Sequence of chain 1.DA:
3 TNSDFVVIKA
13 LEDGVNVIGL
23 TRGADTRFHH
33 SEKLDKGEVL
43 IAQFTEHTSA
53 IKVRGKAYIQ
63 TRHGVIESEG

Sequence of chain 1.EA:
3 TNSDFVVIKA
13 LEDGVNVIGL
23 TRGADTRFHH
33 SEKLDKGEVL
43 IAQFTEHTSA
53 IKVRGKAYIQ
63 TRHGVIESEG

This protein binds this small molecule.
Small molecule (SMILES): N[C@@H](Cc1c[nH]c2ccccc12)C(=O)O

Binding-site contacts:
Ligand atom CZ2 contacts residue ALA44 of chain 1.DA at 3.8 Å (hydrophobic).
Ligand atom CH2 contacts residue GLY21 of chain 1.DA at 3.5 Å.
Ligand atom N contacts residue ARG24 of chain 1.EA at 4.0 Å.
Ligand atom CD1 contacts residue GLN45 of chain 1.DA at 3.6 Å.
Ligand atom NE1 contacts residue SER51 of chain 1.EA at 4.0 Å.
Ligand atom CA contacts residue GLY25 of chain 1.EA at 3.5 Å.
Ligand atom O contacts residue ARG24 of chain 1.EA at 3.6 Å.
Ligand atom N contacts residue GLY25 of chain 1.EA at 2.7 Å (h-bond).
Ligand atom OXT contacts residue THR47 of chain 1.DA at 2.5 Å (h-bond).
Ligand atom OXT contacts residue HIS49 of chain 1.DA at 3.8 Å.
Ligand atom CA contacts residue THR28 of chain 1.EA at 3.2 Å.
Ligand atom C contacts residue THR47 of chain 1.DA at 3.4 Å.
Ligand atom CD1 contacts residue THR47 of chain 1.DA at 3.9 Å.
Ligand atom CD1 contacts residue SER51 of chain 1.EA at 3.4 Å.
Ligand atom O contacts residue THR47 of chain 1.DA at 3.5 Å (h-bond).
Ligand atom CA contacts residue HIS31 of chain 1.DA at 3.9 Å.
Ligand atom NE1 contacts residue GLN45 of chain 1.DA at 2.9 Å (h-bond).
Ligand atom C contacts residue THR50 of chain 1.DA at 3.9 Å.
Ligand atom CE2 contacts residue ALA44 of chain 1.DA at 3.9 Å (hydrophobic).
Ligand atom CE2 contacts residue GLN45 of chain 1.DA at 3.9 Å.
Ligand atom CZ2 contacts residue ILE53 of chain 1.DA at 3.9 Å (hydrophobic).
Ligand atom CD1 contacts residue ALA52 of chain 1.EA at 4.0 Å (hydrophobic).
Ligand atom CB contacts residue THR23 of chain 1.EA at 3.8 Å.
Ligand atom NE1 contacts residue ALA44 of chain 1.DA at 3.8 Å.
Ligand atom CB contacts residue SER51 of chain 1.EA at 3.5 Å.
Ligand atom CG contacts residue SER51 of chain 1.EA at 3.8 Å.
Ligand atom OXT contacts residue HIS31 of chain 1.DA at 3.7 Å.
Ligand atom C contacts residue SER51 of chain 1.EA at 3.6 Å.
Ligand atom CA contacts residue THR23 of chain 1.EA at 3.8 Å.
Ligand atom CA contacts residue SER51 of chain 1.EA at 4.0 Å.
Ligand atom O contacts residue GLY25 of chain 1.EA at 3.1 Å (h-bond).
Ligand atom N contacts residue THR28 of chain 1.EA at 2.9 Å (h-bond).
Ligand atom O contacts residue SER51 of chain 1.EA at 2.9 Å (h-bond).
Ligand atom CB contacts residue THR28 of chain 1.EA at 3.5 Å.
Ligand atom CZ3 contacts residue GLY21 of chain 1.DA at 3.5 Å.
Ligand atom OXT contacts residue THR50 of chain 1.DA at 2.8 Å (h-bond).
Ligand atom N contacts residue THR23 of chain 1.EA at 2.9 Å (h-bond).
Ligand atom CE3 contacts residue HIS32 of chain 1.DA at 4.0 Å.
Ligand atom C contacts residue GLY25 of chain 1.EA at 3.5 Å.
Ligand atom N contacts residue ASP27 of chain 1.EA at 3.1 Å (salt-bridge).